Binding-site contacts:
Ligand atom O3 contacts residue ARG160 of chain 1.D at 2.7 Å (salt-bridge).
Ligand atom O contacts residue TYR45 of chain 1.D at 4.1 Å.
Ligand atom CB contacts residue PRO238 of chain 1.D at 4.2 Å (hydrophobic).
Ligand atom CA contacts residue TYR45 of chain 1.D at 3.3 Å (hydrophobic).
Ligand atom O3 contacts residue HIS115 of chain 1.D at 4.3 Å.
Ligand atom C contacts residue MG1 of chain 1.K at 3.3 Å.
Ligand atom O contacts residue PRO238 of chain 1.D at 3.6 Å.
Ligand atom O contacts residue MG1 of chain 1.K at 4.5 Å.
Ligand atom O contacts residue GLY48 of chain 1.D at 4.3 Å.
Ligand atom OXT contacts residue MG1 of chain 1.K at 2.7 Å.
Ligand atom OXT contacts residue SER47 of chain 1.D at 3.5 Å (h-bond).
Ligand atom CB contacts residue PHE188 of chain 1.D at 4.4 Å (hydrophobic).
Ligand atom O3 contacts residue TYR45 of chain 1.D at 3.5 Å (h-bond).
Ligand atom O3 contacts residue ASP87 of chain 1.D at 3.1 Å (salt-bridge).
Ligand atom CA contacts residue MG1 of chain 1.K at 3.1 Å.
Ligand atom O contacts residue GLY49 of chain 1.D at 4.1 Å.
Ligand atom CB contacts residue ARG160 of chain 1.D at 4.1 Å.
Ligand atom CA contacts residue ARG160 of chain 1.D at 3.8 Å.
Ligand atom OXT contacts residue ASP87 of chain 1.D at 3.6 Å.
Ligand atom CA contacts residue ASP87 of chain 1.D at 3.7 Å.
Ligand atom O3 contacts residue MG1 of chain 1.K at 2.4 Å.
Ligand atom OXT contacts residue ASP60 of chain 1.D at 4.3 Å.
Ligand atom C contacts residue SER47 of chain 1.D at 3.4 Å.
Ligand atom O contacts residue SER47 of chain 1.D at 2.7 Å (h-bond).
Ligand atom C contacts residue GLY49 of chain 1.D at 3.9 Å.
Ligand atom CB contacts residue TYR45 of chain 1.D at 3.3 Å (hydrophobic).
Ligand atom C contacts residue ASP87 of chain 1.D at 3.9 Å.
Ligand atom C contacts residue GLY48 of chain 1.D at 4.2 Å.
Ligand atom OXT contacts residue GLY48 of chain 1.D at 3.8 Å.
Ligand atom C contacts residue TYR45 of chain 1.D at 4.0 Å (hydrophobic).
Ligand atom CB contacts residue ASN212 of chain 1.D at 4.1 Å.
Ligand atom OXT contacts residue GLY49 of chain 1.D at 3.0 Å (h-bond).
Ligand atom CB contacts residue LEU236 of chain 1.D at 4.4 Å (hydrophobic).

A small-molecule ligand and the protein it binds are described below.
Small molecule (SMILES): CC(=O)C(=O)O

Sequence of chain 1.D:
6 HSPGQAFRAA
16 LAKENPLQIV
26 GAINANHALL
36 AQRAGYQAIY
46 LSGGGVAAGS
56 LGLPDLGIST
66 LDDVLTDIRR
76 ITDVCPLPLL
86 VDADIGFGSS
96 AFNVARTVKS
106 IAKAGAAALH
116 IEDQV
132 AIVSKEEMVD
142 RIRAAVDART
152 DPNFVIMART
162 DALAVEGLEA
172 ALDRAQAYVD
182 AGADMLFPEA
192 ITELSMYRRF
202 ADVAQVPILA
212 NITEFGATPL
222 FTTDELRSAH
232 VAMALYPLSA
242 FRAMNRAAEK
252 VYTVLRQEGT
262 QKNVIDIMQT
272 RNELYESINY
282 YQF